Sequence of chain 1.M:
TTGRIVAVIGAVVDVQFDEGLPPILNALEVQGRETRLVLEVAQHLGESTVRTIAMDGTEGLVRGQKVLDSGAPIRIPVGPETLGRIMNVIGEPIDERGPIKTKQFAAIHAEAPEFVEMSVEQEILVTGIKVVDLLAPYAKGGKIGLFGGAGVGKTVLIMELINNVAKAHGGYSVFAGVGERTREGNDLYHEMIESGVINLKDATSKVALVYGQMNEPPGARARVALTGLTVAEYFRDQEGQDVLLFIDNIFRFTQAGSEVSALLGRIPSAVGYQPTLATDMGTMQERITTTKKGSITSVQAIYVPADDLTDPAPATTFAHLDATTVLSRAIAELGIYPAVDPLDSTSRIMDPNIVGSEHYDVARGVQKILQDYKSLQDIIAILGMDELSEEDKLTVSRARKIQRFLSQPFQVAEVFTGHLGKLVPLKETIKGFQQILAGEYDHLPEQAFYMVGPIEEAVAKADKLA

A small-molecule ligand and the protein it binds are described below.
Small molecule (SMILES): Nc1ncnc2c1ncn2[C@@H]1O[C@H](CO[P](=O)(O)O[P](=O)(O)NP(=O)(O)O)[C@@H](O)[C@H]1O

Sequence of chain 1.J:
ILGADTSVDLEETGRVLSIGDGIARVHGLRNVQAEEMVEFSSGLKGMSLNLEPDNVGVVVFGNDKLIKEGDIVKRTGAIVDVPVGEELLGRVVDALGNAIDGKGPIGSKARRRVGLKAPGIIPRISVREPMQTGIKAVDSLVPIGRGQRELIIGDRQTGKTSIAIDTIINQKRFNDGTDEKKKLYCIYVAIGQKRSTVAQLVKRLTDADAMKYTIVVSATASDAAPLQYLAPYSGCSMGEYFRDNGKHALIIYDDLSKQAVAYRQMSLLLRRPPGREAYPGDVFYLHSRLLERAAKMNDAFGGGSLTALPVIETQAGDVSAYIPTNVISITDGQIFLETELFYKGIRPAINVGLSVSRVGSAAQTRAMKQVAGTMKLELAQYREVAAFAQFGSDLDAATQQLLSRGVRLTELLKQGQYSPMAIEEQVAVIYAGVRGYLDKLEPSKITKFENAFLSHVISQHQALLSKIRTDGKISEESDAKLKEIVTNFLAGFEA

Binding-site contacts:
Ligand atom C2 contacts residue TYR372 of chain 1.M at 3.7 Å (hydrophobic).
Ligand atom C5' contacts residue GLN172 of chain 1.J at 3.4 Å.
Ligand atom O1B contacts residue GLN172 of chain 1.J at 3.4 Å (h-bond).
Ligand atom C2' contacts residue GLN432 of chain 1.J at 3.6 Å.
Ligand atom C8 contacts residue GLN432 of chain 1.J at 3.6 Å.
Ligand atom PG contacts residue MG1 of chain 1.PA at 3.4 Å.
Ligand atom O2B contacts residue LYS175 of chain 1.J at 3.6 Å.
Ligand atom C4' contacts residue GLN172 of chain 1.J at 3.7 Å.
Ligand atom PB contacts residue LYS175 of chain 1.J at 3.5 Å.
Ligand atom O5' contacts residue GLY174 of chain 1.J at 3.5 Å.
Ligand atom N6 contacts residue GLN430 of chain 1.J at 3.0 Å (h-bond).
Ligand atom C2 contacts residue ARG362 of chain 1.J at 3.7 Å.
Ligand atom O2B contacts residue THR176 of chain 1.J at 2.9 Å (h-bond).
Ligand atom O3G contacts residue ARG171 of chain 1.J at 3.4 Å.
Ligand atom O4' contacts residue PHE357 of chain 1.J at 3.3 Å.
Ligand atom O3A contacts residue GLY174 of chain 1.J at 2.9 Å (h-bond).
Ligand atom O3A contacts residue LYS175 of chain 1.J at 3.3 Å (salt-bridge).
Ligand atom O1G contacts residue GLN172 of chain 1.J at 2.8 Å (h-bond).
Ligand atom O1B contacts residue GLY174 of chain 1.J at 3.5 Å (h-bond).
Ligand atom C4 contacts residue GLN432 of chain 1.J at 3.3 Å.
Ligand atom O1B contacts residue LYS175 of chain 1.J at 2.7 Å (salt-bridge).
Ligand atom N3B contacts residue GLN172 of chain 1.J at 3.1 Å (h-bond).
Ligand atom O1A contacts residue GLN172 of chain 1.J at 3.6 Å.
Ligand atom C5 contacts residue GLN432 of chain 1.J at 3.6 Å.
Ligand atom O2B contacts residue MG1 of chain 1.PA at 2.2 Å.
Ligand atom PA contacts residue SER177 of chain 1.J at 3.6 Å.
Ligand atom O2A contacts residue SER177 of chain 1.J at 2.6 Å (h-bond).
Ligand atom O2' contacts residue GLN432 of chain 1.J at 2.8 Å (h-bond).
Ligand atom O3G contacts residue GLN172 of chain 1.J at 3.0 Å (h-bond).
Ligand atom PA contacts residue GLY174 of chain 1.J at 3.7 Å.
Ligand atom N9 contacts residue GLN432 of chain 1.J at 3.3 Å (h-bond).
Ligand atom PB contacts residue MG1 of chain 1.PA at 3.3 Å.
Ligand atom O2G contacts residue MG1 of chain 1.PA at 2.2 Å.
Ligand atom O5' contacts residue SER177 of chain 1.J at 3.5 Å (h-bond).
Ligand atom O2A contacts residue THR176 of chain 1.J at 3.3 Å (h-bond).
Ligand atom C8 contacts residue SER177 of chain 1.J at 3.3 Å.
Ligand atom N3B contacts residue MG1 of chain 1.PA at 3.7 Å.
Ligand atom PG contacts residue GLN172 of chain 1.J at 3.7 Å.
Ligand atom O2A contacts residue GLY174 of chain 1.J at 3.5 Å.
Ligand atom O1B contacts residue THR173 of chain 1.J at 3.4 Å (h-bond).